Sequence of chain 1.A:
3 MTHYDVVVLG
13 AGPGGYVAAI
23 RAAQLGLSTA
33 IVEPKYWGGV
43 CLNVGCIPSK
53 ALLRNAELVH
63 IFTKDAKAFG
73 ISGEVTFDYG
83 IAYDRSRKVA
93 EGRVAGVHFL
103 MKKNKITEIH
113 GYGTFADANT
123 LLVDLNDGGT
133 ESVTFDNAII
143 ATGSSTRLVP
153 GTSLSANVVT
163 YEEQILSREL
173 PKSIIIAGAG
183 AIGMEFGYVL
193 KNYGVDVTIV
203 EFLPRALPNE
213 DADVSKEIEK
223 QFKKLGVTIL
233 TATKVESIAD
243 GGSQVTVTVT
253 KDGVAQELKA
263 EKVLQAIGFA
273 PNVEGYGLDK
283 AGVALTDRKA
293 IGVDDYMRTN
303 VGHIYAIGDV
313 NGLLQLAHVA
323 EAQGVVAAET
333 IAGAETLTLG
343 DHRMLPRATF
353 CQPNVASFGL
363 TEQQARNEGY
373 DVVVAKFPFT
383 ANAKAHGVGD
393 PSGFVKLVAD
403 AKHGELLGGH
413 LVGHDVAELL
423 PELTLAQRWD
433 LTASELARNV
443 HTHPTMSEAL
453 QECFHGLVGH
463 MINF

Binding-site contacts:
Ligand atom C01 contacts residue PHE466 of chain 1.B at 3.2 Å (hydrophobic).
Ligand atom F27 contacts residue GLU450 of chain 1.B at 3.4 Å.
Ligand atom C23 contacts residue GLU323 of chain 1.A at 3.6 Å.
Ligand atom C25 contacts residue GLU450 of chain 1.B at 3.3 Å.
Ligand atom C20 contacts residue TYR18 of chain 1.A at 3.2 Å (hydrophobic).
Ligand atom N04 contacts residue PHE466 of chain 1.B at 2.7 Å (h-bond).
Ligand atom C02 contacts residue PHE101 of chain 1.A at 3.4 Å (hydrophobic).
Ligand atom F27 contacts residue ASN384 of chain 1.B at 3.5 Å.
Ligand atom C21 contacts residue TYR18 of chain 1.A at 3.4 Å (hydrophobic).
Ligand atom C13 contacts residue ALA383 of chain 1.B at 3.5 Å (hydrophobic).
Ligand atom C22 contacts residue GLU323 of chain 1.A at 3.3 Å.
Ligand atom C23 contacts residue HIS445 of chain 1.B at 3.7 Å.
Ligand atom C24 contacts residue ASN465 of chain 1.B at 3.6 Å.
Ligand atom C28 contacts residue ALA383 of chain 1.B at 3.5 Å (hydrophobic).
Ligand atom O12 contacts residue GLY98 of chain 1.A at 3.7 Å.
Ligand atom C13 contacts residue ASN465 of chain 1.B at 3.5 Å.
Ligand atom F26 contacts residue ASN465 of chain 1.B at 3.2 Å.
Ligand atom N04 contacts residue PHE101 of chain 1.A at 3.3 Å.
Ligand atom O03 contacts residue PHE101 of chain 1.A at 3.6 Å.
Ligand atom C24 contacts residue GLU450 of chain 1.B at 3.6 Å.
Ligand atom C05 contacts residue PHE101 of chain 1.A at 3.6 Å (hydrophobic).
Ligand atom C11 contacts residue ASN465 of chain 1.B at 3.7 Å.
Ligand atom C29 contacts residue ASN465 of chain 1.B at 3.6 Å.
Ligand atom N10 contacts residue ASN465 of chain 1.B at 2.8 Å (h-bond).
Ligand atom O17 contacts residue ALA383 of chain 1.B at 3.3 Å (h-bond).
Ligand atom C21 contacts residue HIS445 of chain 1.B at 3.5 Å.
Ligand atom O17 contacts residue ALA385 of chain 1.B at 3.4 Å (h-bond).
Ligand atom C23 contacts residue ASN465 of chain 1.B at 3.4 Å.
Ligand atom C06 contacts residue PHE101 of chain 1.A at 3.4 Å (hydrophobic).
Ligand atom O18 contacts residue ARG95 of chain 1.A at 3.4 Å.
Ligand atom C22 contacts residue HIS445 of chain 1.B at 3.6 Å.
Ligand atom C29 contacts residue PHE466 of chain 1.B at 3.7 Å (hydrophobic).
Ligand atom C05 contacts residue PHE466 of chain 1.B at 3.7 Å (hydrophobic).
Ligand atom O18 contacts residue LEU44 of chain 1.A at 3.6 Å.
Ligand atom C15 contacts residue TYR18 of chain 1.A at 3.5 Å (hydrophobic).
Ligand atom C23 contacts residue GLU450 of chain 1.B at 3.3 Å.
Ligand atom C22 contacts residue TYR18 of chain 1.A at 3.5 Å (hydrophobic).
Ligand atom O17 contacts residue ARG95 of chain 1.A at 3.3 Å.
Ligand atom O12 contacts residue ARG95 of chain 1.A at 3.0 Å (salt-bridge).
Ligand atom C02 contacts residue PHE466 of chain 1.B at 3.4 Å (hydrophobic).

This protein binds this small molecule.
Small molecule (SMILES): CC(=O)Nc1cccc(NC(=O)CN(C)S(=O)(=O)c2cc(C)cc(C(F)F)c2)c1

Sequence of chain 1.B:
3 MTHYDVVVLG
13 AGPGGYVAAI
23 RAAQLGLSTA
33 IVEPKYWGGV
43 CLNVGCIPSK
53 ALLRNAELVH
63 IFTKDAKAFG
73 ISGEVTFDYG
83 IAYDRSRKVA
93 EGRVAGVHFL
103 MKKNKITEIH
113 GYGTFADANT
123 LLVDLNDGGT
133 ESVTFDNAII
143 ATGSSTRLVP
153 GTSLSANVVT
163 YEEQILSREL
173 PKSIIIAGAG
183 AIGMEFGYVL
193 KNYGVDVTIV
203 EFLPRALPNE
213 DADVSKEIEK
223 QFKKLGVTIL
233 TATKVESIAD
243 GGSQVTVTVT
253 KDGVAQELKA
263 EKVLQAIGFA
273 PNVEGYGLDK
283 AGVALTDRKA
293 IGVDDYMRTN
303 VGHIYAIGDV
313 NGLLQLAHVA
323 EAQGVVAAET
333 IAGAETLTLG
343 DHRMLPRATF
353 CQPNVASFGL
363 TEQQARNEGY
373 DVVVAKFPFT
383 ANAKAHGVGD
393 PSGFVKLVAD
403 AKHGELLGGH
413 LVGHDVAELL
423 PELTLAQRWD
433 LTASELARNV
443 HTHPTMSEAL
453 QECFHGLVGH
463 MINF